A small-molecule ligand and the protein it binds are described below.
Small molecule (SMILES): Oc1cc(Cl)ccc1Oc1ccc(Cl)cc1Cl

Sequence of chain 2.B:
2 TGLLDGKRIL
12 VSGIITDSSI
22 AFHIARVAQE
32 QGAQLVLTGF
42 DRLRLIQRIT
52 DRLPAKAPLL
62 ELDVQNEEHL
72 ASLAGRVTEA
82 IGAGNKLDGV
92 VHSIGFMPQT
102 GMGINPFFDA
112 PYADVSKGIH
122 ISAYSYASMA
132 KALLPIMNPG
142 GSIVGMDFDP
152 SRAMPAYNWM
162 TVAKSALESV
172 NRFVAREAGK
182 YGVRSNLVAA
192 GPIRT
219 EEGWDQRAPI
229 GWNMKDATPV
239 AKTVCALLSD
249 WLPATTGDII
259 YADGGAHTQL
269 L

Binding-site contacts:
Ligand atom C5 contacts residue NAD1 of chain 2.J at 3.7 Å.
Ligand atom C10 contacts residue MET161 of chain 2.B at 4.1 Å (hydrophobic).
Ligand atom O7 contacts residue MET161 of chain 2.B at 4.5 Å.
Ligand atom C5 contacts residue TYR158 of chain 2.B at 4.1 Å (hydrophobic).
Ligand atom O7 contacts residue NAD1 of chain 2.J at 3.6 Å.
Ligand atom C10 contacts residue GLY96 of chain 2.B at 3.7 Å.
Ligand atom C13 contacts residue MET161 of chain 2.B at 3.6 Å (hydrophobic).
Ligand atom C3 contacts residue NAD1 of chain 2.J at 3.4 Å.
Ligand atom C6 contacts residue TYR158 of chain 2.B at 3.3 Å (hydrophobic).
Ligand atom C9 contacts residue GLY96 of chain 2.B at 4.2 Å.
Ligand atom C12 contacts residue MET103 of chain 2.B at 3.1 Å (hydrophobic).
Ligand atom C2 contacts residue TYR158 of chain 2.B at 4.1 Å (hydrophobic).
Ligand atom O17 contacts residue NAD1 of chain 2.J at 3.2 Å (h-bond).
Ligand atom O17 contacts residue TYR158 of chain 2.B at 2.3 Å (h-bond).
Ligand atom CL15 contacts residue PHE97 of chain 2.B at 3.6 Å.
Ligand atom CL16 contacts residue GLY96 of chain 2.B at 4.0 Å.
Ligand atom C13 contacts residue MET103 of chain 2.B at 3.4 Å (hydrophobic).
Ligand atom C8 contacts residue NAD1 of chain 2.J at 4.3 Å.
Ligand atom CL16 contacts residue NAD1 of chain 2.J at 3.1 Å.
Ligand atom C4 contacts residue NAD1 of chain 2.J at 3.6 Å.
Ligand atom C11 contacts residue MET103 of chain 2.B at 4.4 Å (hydrophobic).
Ligand atom O17 contacts residue LYS165 of chain 2.B at 4.0 Å.
Ligand atom C11 contacts residue MET98 of chain 2.B at 4.1 Å (hydrophobic).
Ligand atom C10 contacts residue PHE97 of chain 2.B at 4.2 Å (hydrophobic).
Ligand atom C8 contacts residue MET161 of chain 2.B at 3.8 Å (hydrophobic).
Ligand atom CL14 contacts residue PHE149 of chain 2.B at 3.9 Å.
Ligand atom C1 contacts residue TYR158 of chain 2.B at 3.4 Å (hydrophobic).
Ligand atom C9 contacts residue MET161 of chain 2.B at 4.0 Å (hydrophobic).
Ligand atom O17 contacts residue PHE149 of chain 2.B at 3.9 Å.
Ligand atom C12 contacts residue MET161 of chain 2.B at 3.6 Å (hydrophobic).
Ligand atom C11 contacts residue PHE97 of chain 2.B at 4.2 Å (hydrophobic).
Ligand atom C1 contacts residue NAD1 of chain 2.J at 3.5 Å.
Ligand atom C9 contacts residue NAD1 of chain 2.J at 4.5 Å.
Ligand atom CL15 contacts residue MET98 of chain 2.B at 3.3 Å.
Ligand atom C1 contacts residue PHE149 of chain 2.B at 3.9 Å (hydrophobic).
Ligand atom C2 contacts residue NAD1 of chain 2.J at 3.1 Å.
Ligand atom CL14 contacts residue NAD1 of chain 2.J at 3.4 Å.
Ligand atom C6 contacts residue NAD1 of chain 2.J at 3.5 Å.
Ligand atom CL14 contacts residue PRO193 of chain 2.B at 3.6 Å.
Ligand atom C11 contacts residue MET161 of chain 2.B at 3.9 Å (hydrophobic).